Sequence of chain 4.C:
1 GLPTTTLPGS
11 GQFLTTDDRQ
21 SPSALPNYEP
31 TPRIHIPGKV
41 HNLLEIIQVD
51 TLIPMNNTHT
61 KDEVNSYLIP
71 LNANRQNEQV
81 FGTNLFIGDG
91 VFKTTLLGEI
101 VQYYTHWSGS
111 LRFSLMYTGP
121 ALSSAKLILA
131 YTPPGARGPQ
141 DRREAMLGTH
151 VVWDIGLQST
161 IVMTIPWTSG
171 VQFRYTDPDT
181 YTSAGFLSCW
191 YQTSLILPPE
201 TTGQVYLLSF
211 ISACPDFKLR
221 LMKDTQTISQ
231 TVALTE

Sequence of chain 4.A:
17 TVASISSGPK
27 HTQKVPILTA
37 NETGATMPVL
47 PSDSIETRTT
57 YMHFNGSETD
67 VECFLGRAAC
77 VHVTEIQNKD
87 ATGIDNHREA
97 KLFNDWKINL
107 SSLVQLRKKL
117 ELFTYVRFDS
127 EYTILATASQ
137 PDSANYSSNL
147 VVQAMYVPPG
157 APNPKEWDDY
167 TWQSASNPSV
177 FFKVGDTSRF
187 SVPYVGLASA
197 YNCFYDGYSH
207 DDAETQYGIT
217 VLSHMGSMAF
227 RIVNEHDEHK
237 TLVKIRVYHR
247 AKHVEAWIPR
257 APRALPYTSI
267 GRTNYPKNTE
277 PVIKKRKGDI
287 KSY

The small molecule below binds the protein below.
Small molecule (SMILES): Cc1cc(CCCCCOc2ccc(C3=NCCO3)cc2)on1

Binding-site contacts:
Ligand atom C1B contacts residue ILE104 of chain 4.A at 4.0 Å (hydrophobic).
Ligand atom C5C contacts residue VAL191 of chain 4.A at 3.8 Å (hydrophobic).
Ligand atom C5A contacts residue PHE186 of chain 4.A at 3.5 Å (hydrophobic).
Ligand atom C6B contacts residue TYR128 of chain 4.A at 3.3 Å (hydrophobic).
Ligand atom C4C contacts residue VAL191 of chain 4.A at 3.0 Å (hydrophobic).
Ligand atom C3B contacts residue TYR152 of chain 4.A at 3.7 Å (hydrophobic).
Ligand atom O1 contacts residue LEU106 of chain 4.A at 3.8 Å.
Ligand atom C5 contacts residue LEU106 of chain 4.A at 3.8 Å (hydrophobic).
Ligand atom C1C contacts residue LEU106 of chain 4.A at 3.8 Å (hydrophobic).
Ligand atom C4B contacts residue PHE186 of chain 4.A at 3.6 Å (hydrophobic).
Ligand atom N3A contacts residue PRO174 of chain 4.A at 3.7 Å.
Ligand atom N2 contacts residue LEU106 of chain 4.A at 3.8 Å.
Ligand atom C2B contacts residue VAL188 of chain 4.A at 3.5 Å (hydrophobic).
Ligand atom O1B contacts residue TYR128 of chain 4.A at 3.4 Å (h-bond).
Ligand atom C2C contacts residue MET221 of chain 4.A at 3.8 Å (hydrophobic).
Ligand atom C4 contacts residue LEU106 of chain 4.A at 3.9 Å (hydrophobic).
Ligand atom C5B contacts residue PHE186 of chain 4.A at 3.9 Å (hydrophobic).
Ligand atom N3A contacts residue TYR152 of chain 4.A at 3.5 Å.
Ligand atom C4A contacts residue PRO174 of chain 4.A at 3.1 Å (hydrophobic).
Ligand atom C4B contacts residue TYR152 of chain 4.A at 3.8 Å (hydrophobic).
Ligand atom N3A contacts residue PHE186 of chain 4.A at 4.0 Å.
Ligand atom O1A contacts residue PHE186 of chain 4.A at 3.0 Å.
Ligand atom O1B contacts residue ILE104 of chain 4.A at 3.9 Å.
Ligand atom C2A contacts residue PHE186 of chain 4.A at 3.3 Å (hydrophobic).
Ligand atom C5B contacts residue TYR128 of chain 4.A at 4.0 Å (hydrophobic).
Ligand atom C5B contacts residue MET224 of chain 4.A at 3.9 Å (hydrophobic).
Ligand atom C1C contacts residue TYR128 of chain 4.A at 3.7 Å (hydrophobic).
Ligand atom C4C contacts residue VAL188 of chain 4.A at 3.7 Å (hydrophobic).
Ligand atom C5A contacts residue ALA150 of chain 4.A at 3.6 Å (hydrophobic).
Ligand atom C6B contacts residue ILE104 of chain 4.A at 3.6 Å (hydrophobic).
Ligand atom C2A contacts residue TYR152 of chain 4.A at 3.6 Å (hydrophobic).
Ligand atom C1B contacts residue TYR128 of chain 4.A at 3.6 Å (hydrophobic).
Ligand atom O1 contacts residue MET221 of chain 4.A at 3.8 Å.
Ligand atom C4 contacts residue TYR197 of chain 4.A at 3.8 Å (hydrophobic).
Ligand atom C3B contacts residue VAL188 of chain 4.A at 3.8 Å (hydrophobic).
Ligand atom C3C contacts residue TYR128 of chain 4.A at 3.4 Å (hydrophobic).
Ligand atom C1B contacts residue VAL188 of chain 4.A at 3.8 Å (hydrophobic).
Ligand atom C2C contacts residue TYR197 of chain 4.A at 3.7 Å (hydrophobic).
Ligand atom C5A contacts residue VAL176 of chain 4.A at 3.6 Å (hydrophobic).
Ligand atom N3A contacts residue ALA24 of chain 4.C at 3.8 Å.